This small molecule binds to this protein.
Small molecule (SMILES): Nc1nc2c(ncn2[C@@H]2O[C@H](CO[P](=O)(O)O[P](=O)(O)O[C@H]3O[C@H](CO)[C@@H](O)[C@H](O)[C@@H]3O)[C@@H](O)[C@H]2O)c(=O)[nH]1

Binding-site contacts:
Ligand atom O51 contacts residue ASN188 of chain 1.B at 3.1 Å (h-bond).
Ligand atom O1A contacts residue VAL199 of chain 1.B at 3.4 Å (h-bond).
Ligand atom O2B contacts residue ARG305 of chain 1.B at 3.3 Å (salt-bridge).
Ligand atom C4 contacts residue VAL199 of chain 1.B at 3.4 Å (hydrophobic).
Ligand atom C5 contacts residue VAL199 of chain 1.B at 3.6 Å (hydrophobic).
Ligand atom O3' contacts residue ALA225 of chain 1.B at 3.3 Å.
Ligand atom O3' contacts residue ARG227 of chain 1.B at 3.0 Å (salt-bridge).
Ligand atom N2 contacts residue ASN197 of chain 1.B at 2.8 Å (h-bond).
Ligand atom N7 contacts residue GLY221 of chain 1.B at 3.0 Å (h-bond).
Ligand atom O3B contacts residue ASN188 of chain 1.B at 2.5 Å (h-bond).
Ligand atom O6 contacts residue LEU220 of chain 1.B at 3.6 Å.
Ligand atom O2A contacts residue VAL199 of chain 1.B at 3.6 Å.
Ligand atom O31 contacts residue SER92 of chain 1.B at 2.5 Å (h-bond).
Ligand atom O6 contacts residue LYS202 of chain 1.B at 2.8 Å (salt-bridge).
Ligand atom N3 contacts residue ARG305 of chain 1.B at 3.5 Å (salt-bridge).
Ligand atom N2 contacts residue ARG305 of chain 1.B at 3.6 Å (salt-bridge).
Ligand atom O2' contacts residue ARG305 of chain 1.B at 3.6 Å (salt-bridge).
Ligand atom N9 contacts residue VAL199 of chain 1.B at 3.5 Å.
Ligand atom O6 contacts residue TYR303 of chain 1.B at 3.6 Å.
Ligand atom O6A contacts residue ASP136 of chain 1.B at 3.4 Å (salt-bridge).
Ligand atom O3B contacts residue ARG227 of chain 1.B at 3.2 Å (salt-bridge).
Ligand atom N3 contacts residue VAL199 of chain 1.B at 3.6 Å.
Ligand atom O6A contacts residue ASN188 of chain 1.B at 3.0 Å.
Ligand atom O6A contacts residue PHE187 of chain 1.B at 3.5 Å.
Ligand atom O21 contacts residue ARG194 of chain 1.B at 2.9 Å (salt-bridge).
Ligand atom C31 contacts residue SER92 of chain 1.B at 3.2 Å.
Ligand atom C61 contacts residue THR135 of chain 1.B at 3.1 Å.
Ligand atom O41 contacts residue TYR159 of chain 1.B at 2.7 Å (h-bond).
Ligand atom C61 contacts residue ASP136 of chain 1.B at 3.1 Å.
Ligand atom C3' contacts residue ARG227 of chain 1.B at 3.5 Å.
Ligand atom O2' contacts residue GLU308 of chain 1.B at 3.3 Å (salt-bridge).
Ligand atom O1A contacts residue ARG305 of chain 1.B at 3.4 Å (salt-bridge).
Ligand atom O4' contacts residue VAL199 of chain 1.B at 3.4 Å.
Ligand atom O3' contacts residue GLU308 of chain 1.B at 3.4 Å (salt-bridge).
Ligand atom O41 contacts residue THR135 of chain 1.B at 3.0 Å (h-bond).
Ligand atom C51 contacts residue THR135 of chain 1.B at 3.6 Å.
Ligand atom C11 contacts residue ASN188 of chain 1.B at 3.5 Å.
Ligand atom C8 contacts residue ASN222 of chain 1.B at 3.5 Å.
Ligand atom PB contacts residue ASN188 of chain 1.B at 3.6 Å.
Ligand atom C21 contacts residue PHE198 of chain 1.B at 3.5 Å (hydrophobic).

Sequence of chain 1.B:
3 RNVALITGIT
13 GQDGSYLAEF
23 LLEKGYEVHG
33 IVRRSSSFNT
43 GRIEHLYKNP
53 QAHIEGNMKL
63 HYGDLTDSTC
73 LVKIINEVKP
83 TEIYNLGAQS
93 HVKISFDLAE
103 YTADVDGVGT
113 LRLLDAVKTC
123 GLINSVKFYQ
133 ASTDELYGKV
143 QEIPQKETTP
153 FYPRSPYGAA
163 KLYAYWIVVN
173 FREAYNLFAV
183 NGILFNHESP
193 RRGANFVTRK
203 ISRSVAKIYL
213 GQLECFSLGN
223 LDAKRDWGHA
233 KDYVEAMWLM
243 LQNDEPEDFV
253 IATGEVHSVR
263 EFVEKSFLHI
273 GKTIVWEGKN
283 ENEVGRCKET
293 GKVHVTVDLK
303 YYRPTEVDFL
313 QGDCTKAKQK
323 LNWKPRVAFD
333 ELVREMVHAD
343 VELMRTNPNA